Binding-site contacts:
Ligand atom O5 contacts residue PRO46 of chain 1.A at 3.7 Å.
Ligand atom O2 contacts residue GLN110 of chain 1.A at 4.5 Å.
Ligand atom O1 contacts residue GLY44 of chain 1.A at 3.8 Å.
Ligand atom C5 contacts residue PRO46 of chain 1.A at 3.8 Å (hydrophobic).
Ligand atom O5 contacts residue ALA43 of chain 1.A at 3.8 Å.
Ligand atom O1 contacts residue ALA43 of chain 1.A at 2.7 Å (h-bond).
Ligand atom C1 contacts residue PRO46 of chain 1.A at 4.2 Å (hydrophobic).
Ligand atom O5 contacts residue GLY44 of chain 1.A at 4.2 Å.
Ligand atom C1 contacts residue GLN110 of chain 1.A at 3.9 Å.
Ligand atom O1 contacts residue GLN110 of chain 1.A at 4.1 Å.
Ligand atom C1 contacts residue ALA43 of chain 1.A at 3.5 Å (hydrophobic).

Sequence of chain 1.A:
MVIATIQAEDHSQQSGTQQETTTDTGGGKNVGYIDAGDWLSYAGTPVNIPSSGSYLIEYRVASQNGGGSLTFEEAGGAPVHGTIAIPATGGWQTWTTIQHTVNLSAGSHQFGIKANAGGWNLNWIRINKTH

A protein and the small-molecule ligand that binds it are described below.
Small molecule (SMILES): O[C@@H]1[C@@H](O)[C@H](O[C@@H]2CO[C@@H](O[C@@H]3CO[C@@H](O[C@@H]4CO[C@@H](O)[C@H](O)[C@H]4O)[C@H](O)[C@H]3O)[C@H](O)[C@H]2O)OC[C@H]1O